Binding-site contacts:
Ligand atom C3 contacts residue MET307 of chain 1.A at 4.0 Å (hydrophobic).
Ligand atom C12 contacts residue HIS289 of chain 1.A at 3.5 Å.
Ligand atom C10 contacts residue LEU293 of chain 1.A at 3.6 Å (hydrophobic).
Ligand atom C6 contacts residue MET125 of chain 1.A at 3.9 Å (hydrophobic).
Ligand atom C2 contacts residue LEU293 of chain 1.A at 3.7 Å (hydrophobic).
Ligand atom C4 contacts residue SER129 of chain 1.A at 3.3 Å.
Ligand atom C11 contacts residue CL61 of chain 1.B at 4.2 Å.
Ligand atom C16 contacts residue LEU88 of chain 1.A at 3.7 Å (hydrophobic).
Ligand atom O3 contacts residue SER129 of chain 1.A at 3.2 Å.
Ligand atom C18 contacts residue CL61 of chain 1.B at 3.7 Å.
Ligand atom C16 contacts residue ASP87 of chain 1.A at 3.3 Å.
Ligand atom C18 contacts residue HIS289 of chain 1.A at 3.7 Å.
Ligand atom C7 contacts residue LEU122 of chain 1.A at 3.8 Å (hydrophobic).
Ligand atom O3 contacts residue PHE133 of chain 1.A at 3.3 Å.
Ligand atom C11 contacts residue HIS289 of chain 1.A at 3.5 Å.
Ligand atom C4 contacts residue MET307 of chain 1.A at 4.0 Å (hydrophobic).
Ligand atom C9 contacts residue LEU293 of chain 1.A at 4.2 Å (hydrophobic).
Ligand atom C17 contacts residue ASP87 of chain 1.A at 3.3 Å.
Ligand atom C1 contacts residue LEU293 of chain 1.A at 3.5 Å (hydrophobic).
Ligand atom C12 contacts residue ARG292 of chain 1.A at 3.7 Å.
Ligand atom C4 contacts residue LEU293 of chain 1.A at 4.1 Å (hydrophobic).
Ligand atom C15 contacts residue CL61 of chain 1.B at 3.8 Å.
Ligand atom C3 contacts residue LEU293 of chain 1.A at 4.0 Å (hydrophobic).
Ligand atom C6 contacts residue PHE302 of chain 1.A at 4.1 Å (hydrophobic).
Ligand atom C2 contacts residue PHE163 of chain 1.A at 4.1 Å (hydrophobic).
Ligand atom C14 contacts residue ILE296 of chain 1.A at 4.1 Å (hydrophobic).
Ligand atom C5 contacts residue LEU293 of chain 1.A at 3.9 Å (hydrophobic).
Ligand atom C1 contacts residue CL61 of chain 1.B at 4.0 Å.
Ligand atom O17 contacts residue SER90 of chain 1.A at 4.2 Å.
Ligand atom C15 contacts residue LEU88 of chain 1.A at 3.9 Å (hydrophobic).
Ligand atom C5 contacts residue CL61 of chain 1.B at 3.8 Å.
Ligand atom O3 contacts residue MET307 of chain 1.A at 3.8 Å.
Ligand atom C3 contacts residue CL61 of chain 1.B at 3.9 Å.
Ligand atom C2 contacts residue CL61 of chain 1.B at 4.0 Å.
Ligand atom C3 contacts residue SER129 of chain 1.A at 3.7 Å.
Ligand atom C17 contacts residue ARG292 of chain 1.A at 4.1 Å.
Ligand atom O17 contacts residue ARG292 of chain 1.A at 3.2 Å (salt-bridge).
Ligand atom O17 contacts residue ASP87 of chain 1.A at 3.0 Å (salt-bridge).
Ligand atom C4 contacts residue CL61 of chain 1.B at 3.8 Å.
Ligand atom C10 contacts residue CL61 of chain 1.B at 3.9 Å.

Sequence of chain 1.A:
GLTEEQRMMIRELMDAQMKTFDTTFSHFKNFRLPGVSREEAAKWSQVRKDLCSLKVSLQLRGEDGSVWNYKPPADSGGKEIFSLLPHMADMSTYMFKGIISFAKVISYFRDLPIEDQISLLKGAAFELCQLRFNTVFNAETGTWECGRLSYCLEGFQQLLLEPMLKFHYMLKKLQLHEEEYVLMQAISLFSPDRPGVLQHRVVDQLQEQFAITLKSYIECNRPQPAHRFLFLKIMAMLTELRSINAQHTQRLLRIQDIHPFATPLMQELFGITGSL

This protein binds this small molecule.
Small molecule (SMILES): C[C@]12CC[C@@H]3c4ccc(O)cc4CC[C@H]3[C@@H]1CC[C@@H]2O